Binding-site contacts:
Ligand atom O3A contacts residue LYS18 of chain 1.B at 3.5 Å (salt-bridge).
Ligand atom PG contacts residue MG1 of chain 1.G at 3.2 Å.
Ligand atom O2B contacts residue MG1 of chain 1.G at 1.9 Å.
Ligand atom O1A contacts residue THR20 of chain 1.B at 2.5 Å (h-bond).
Ligand atom O1G contacts residue THR46 of chain 1.B at 2.9 Å (h-bond).
Ligand atom N3 contacts residue ARG224 of chain 1.B at 2.9 Å (salt-bridge).
Ligand atom N3B contacts residue GLY15 of chain 1.B at 3.2 Å (h-bond).
Ligand atom O6 contacts residue GLY209 of chain 1.B at 2.9 Å (h-bond).
Ligand atom C6 contacts residue LYS151 of chain 1.B at 3.5 Å.
Ligand atom N1 contacts residue LYS151 of chain 1.B at 3.5 Å.
Ligand atom O2G contacts residue SER14 of chain 1.B at 3.4 Å.
Ligand atom N7 contacts residue GLY209 of chain 1.B at 3.3 Å (h-bond).
Ligand atom O1A contacts residue LYS18 of chain 1.B at 3.5 Å (salt-bridge).
Ligand atom C2 contacts residue ARG224 of chain 1.B at 3.3 Å.
Ligand atom C4 contacts residue ARG224 of chain 1.B at 3.3 Å.
Ligand atom O2G contacts residue GLY72 of chain 1.B at 3.2 Å (h-bond).
Ligand atom C2 contacts residue ASP153 of chain 1.B at 3.4 Å.
Ligand atom O1A contacts residue GLY17 of chain 1.B at 3.1 Å.
Ligand atom C5' contacts residue ARG45 of chain 1.B at 3.5 Å.
Ligand atom O2A contacts residue MG1 of chain 1.G at 3.3 Å.
Ligand atom N3B contacts residue ARG45 of chain 1.B at 3.1 Å (salt-bridge).
Ligand atom N2 contacts residue TYR226 of chain 1.B at 3.3 Å (h-bond).
Ligand atom O1B contacts residue GLY17 of chain 1.B at 3.3 Å (h-bond).
Ligand atom O3G contacts residue ARG45 of chain 1.B at 3.3 Å.
Ligand atom O1B contacts residue LYS18 of chain 1.B at 3.0 Å (salt-bridge).
Ligand atom O1G contacts residue MG1 of chain 1.G at 2.2 Å.
Ligand atom N3B contacts residue MG1 of chain 1.G at 3.4 Å.
Ligand atom O2G contacts residue LYS18 of chain 1.B at 2.8 Å (salt-bridge).
Ligand atom PB contacts residue MG1 of chain 1.G at 3.1 Å.
Ligand atom C4 contacts residue LYS151 of chain 1.B at 3.5 Å.
Ligand atom O6 contacts residue VAL208 of chain 1.B at 3.3 Å.
Ligand atom O1B contacts residue LEU16 of chain 1.B at 3.2 Å (h-bond).
Ligand atom N2 contacts residue ASP153 of chain 1.B at 3.0 Å (salt-bridge).
Ligand atom N3 contacts residue LYS151 of chain 1.B at 3.5 Å.
Ligand atom O3A contacts residue GLY17 of chain 1.B at 3.2 Å (h-bond).
Ligand atom O2' contacts residue ARG224 of chain 1.B at 3.5 Å (salt-bridge).
Ligand atom O3G contacts residue SER14 of chain 1.B at 2.6 Å (h-bond).
Ligand atom N1 contacts residue ASP153 of chain 1.B at 2.7 Å (salt-bridge).
Ligand atom O4' contacts residue LYS151 of chain 1.B at 2.9 Å (salt-bridge).
Ligand atom O2B contacts residue SER19 of chain 1.B at 2.8 Å (h-bond).

This small molecule binds to this protein.
Small molecule (SMILES): Nc1nc2c(ncn2[C@@H]2O[C@H](CO[P](=O)(O)O[P](=O)(O)NP(=O)(O)O)[C@@H](O)[C@H]2O)c(=O)[nH]1

Sequence of chain 1.B:
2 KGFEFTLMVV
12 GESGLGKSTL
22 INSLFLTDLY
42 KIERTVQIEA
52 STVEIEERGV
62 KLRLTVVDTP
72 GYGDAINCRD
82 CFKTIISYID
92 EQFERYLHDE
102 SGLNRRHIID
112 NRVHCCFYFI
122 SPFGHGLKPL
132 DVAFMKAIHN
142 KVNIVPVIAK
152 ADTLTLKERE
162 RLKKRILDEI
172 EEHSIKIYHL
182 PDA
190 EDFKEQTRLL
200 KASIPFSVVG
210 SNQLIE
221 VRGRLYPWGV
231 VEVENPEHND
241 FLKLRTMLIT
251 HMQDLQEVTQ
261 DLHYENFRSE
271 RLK